Binding-site contacts:
Ligand atom C4 contacts residue TRP279 of chain 2.A at 4.0 Å (hydrophobic).
Ligand atom C6 contacts residue PHE331 of chain 2.A at 3.1 Å (hydrophobic).
Ligand atom C8 contacts residue TYR70 of chain 2.A at 3.2 Å (hydrophobic).
Ligand atom O7 contacts residue TYR334 of chain 2.A at 3.8 Å.
Ligand atom C2 contacts residue TYR70 of chain 2.A at 4.5 Å (hydrophobic).
Ligand atom C4 contacts residue TYR121 of chain 2.A at 4.4 Å (hydrophobic).
Ligand atom C9 contacts residue TRP279 of chain 2.A at 3.2 Å (hydrophobic).
Ligand atom C6 contacts residue TYR121 of chain 2.A at 3.5 Å (hydrophobic).
Ligand atom C3 contacts residue TYR70 of chain 2.A at 4.5 Å (hydrophobic).
Ligand atom O7 contacts residue TYR121 of chain 2.A at 3.3 Å (h-bond).
Ligand atom C5 contacts residue PHE331 of chain 2.A at 4.4 Å (hydrophobic).
Ligand atom C8 contacts residue TRP279 of chain 2.A at 3.7 Å (hydrophobic).
Ligand atom C3 contacts residue TYR334 of chain 2.A at 4.3 Å (hydrophobic).
Ligand atom N1 contacts residue TYR70 of chain 2.A at 4.3 Å.
Ligand atom C5 contacts residue TYR121 of chain 2.A at 3.4 Å (hydrophobic).
Ligand atom N1 contacts residue TRP279 of chain 2.A at 4.2 Å.

Sequence of chain 2.A:
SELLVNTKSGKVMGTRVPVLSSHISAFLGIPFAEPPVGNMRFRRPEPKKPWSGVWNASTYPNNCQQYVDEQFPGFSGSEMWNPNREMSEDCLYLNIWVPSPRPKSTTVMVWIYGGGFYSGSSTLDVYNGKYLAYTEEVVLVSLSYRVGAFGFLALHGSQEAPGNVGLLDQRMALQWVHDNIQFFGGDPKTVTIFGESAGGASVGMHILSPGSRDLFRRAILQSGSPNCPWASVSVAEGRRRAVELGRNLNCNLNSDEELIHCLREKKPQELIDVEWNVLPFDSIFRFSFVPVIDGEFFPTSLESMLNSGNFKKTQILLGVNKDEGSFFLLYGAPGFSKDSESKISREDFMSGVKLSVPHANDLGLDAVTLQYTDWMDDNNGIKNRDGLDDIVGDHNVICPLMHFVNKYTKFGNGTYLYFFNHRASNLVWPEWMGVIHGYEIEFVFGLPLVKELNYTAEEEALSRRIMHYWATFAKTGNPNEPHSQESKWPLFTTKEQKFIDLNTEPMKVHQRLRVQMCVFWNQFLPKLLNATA

The small molecule below binds the protein below.
Small molecule (SMILES): CC(=O)CCC[N+](C)(C)C